Binding-site contacts:
Ligand atom N6 contacts residue PRO414 of chain 1.M at 3.7 Å.
Ligand atom C3' contacts residue HIS413 of chain 1.M at 3.6 Å.
Ligand atom N1 contacts residue VAL203 of chain 1.M at 4.0 Å.
Ligand atom C8 contacts residue PRO204 of chain 1.M at 4.1 Å (hydrophobic).
Ligand atom C1' contacts residue DC1 of chain 1.GC at 3.9 Å.
Ligand atom C4' contacts residue DC1 of chain 1.GC at 4.1 Å.
Ligand atom N6 contacts residue PRO416 of chain 1.M at 3.9 Å.
Ligand atom C5' contacts residue ASP409 of chain 1.C at 4.0 Å.
Ligand atom O3' contacts residue HIS413 of chain 1.M at 4.1 Å.
Ligand atom N7 contacts residue HIS413 of chain 1.M at 4.0 Å.
Ligand atom N3 contacts residue PRO414 of chain 1.M at 3.9 Å.
Ligand atom N7 contacts residue PRO204 of chain 1.M at 4.0 Å.
Ligand atom N7 contacts residue SER415 of chain 1.M at 3.8 Å.
Ligand atom C2 contacts residue PRO414 of chain 1.M at 4.1 Å (hydrophobic).
Ligand atom C2 contacts residue GLY422 of chain 1.M at 3.5 Å.
Ligand atom O5' contacts residue ASP409 of chain 1.C at 3.6 Å.
Ligand atom C6 contacts residue GLY422 of chain 1.M at 3.8 Å.
Ligand atom C5' contacts residue HIS413 of chain 1.M at 3.7 Å.
Ligand atom N1 contacts residue GLY422 of chain 1.M at 3.0 Å (h-bond).
Ligand atom OP1 contacts residue ASN411 of chain 1.C at 3.6 Å.
Ligand atom C6 contacts residue SER415 of chain 1.M at 4.0 Å.
Ligand atom C5 contacts residue PRO414 of chain 1.M at 4.1 Å (hydrophobic).
Ligand atom C4 contacts residue PRO204 of chain 1.M at 4.0 Å (hydrophobic).
Ligand atom P contacts residue DC1 of chain 1.GC at 1.6 Å.
Ligand atom C5' contacts residue DC1 of chain 1.GC at 3.9 Å.
Ligand atom C2 contacts residue ILE405 of chain 1.M at 4.1 Å (hydrophobic).
Ligand atom C8 contacts residue HIS413 of chain 1.M at 3.6 Å.
Ligand atom C5 contacts residue PRO204 of chain 1.M at 3.9 Å (hydrophobic).
Ligand atom N6 contacts residue GLY422 of chain 1.M at 3.1 Å (h-bond).
Ligand atom N6 contacts residue SER415 of chain 1.M at 3.4 Å.
Ligand atom OP1 contacts residue DC1 of chain 1.GC at 2.5 Å (h-bond).
Ligand atom C6 contacts residue PRO414 of chain 1.M at 3.5 Å (hydrophobic).
Ligand atom O5' contacts residue DC1 of chain 1.GC at 2.5 Å (h-bond).
Ligand atom C2' contacts residue PRO414 of chain 1.M at 3.5 Å (hydrophobic).
Ligand atom OP2 contacts residue DC1 of chain 1.GC at 2.5 Å (h-bond).
Ligand atom N6 contacts residue GLY420 of chain 1.M at 4.2 Å.
Ligand atom O4' contacts residue DC1 of chain 1.GC at 3.3 Å.
Ligand atom N6 contacts residue PHE421 of chain 1.M at 4.1 Å.
Ligand atom N9 contacts residue PRO204 of chain 1.M at 4.2 Å.
Ligand atom N1 contacts residue PRO414 of chain 1.M at 3.5 Å (h-bond).

Sequence of chain 1.M:
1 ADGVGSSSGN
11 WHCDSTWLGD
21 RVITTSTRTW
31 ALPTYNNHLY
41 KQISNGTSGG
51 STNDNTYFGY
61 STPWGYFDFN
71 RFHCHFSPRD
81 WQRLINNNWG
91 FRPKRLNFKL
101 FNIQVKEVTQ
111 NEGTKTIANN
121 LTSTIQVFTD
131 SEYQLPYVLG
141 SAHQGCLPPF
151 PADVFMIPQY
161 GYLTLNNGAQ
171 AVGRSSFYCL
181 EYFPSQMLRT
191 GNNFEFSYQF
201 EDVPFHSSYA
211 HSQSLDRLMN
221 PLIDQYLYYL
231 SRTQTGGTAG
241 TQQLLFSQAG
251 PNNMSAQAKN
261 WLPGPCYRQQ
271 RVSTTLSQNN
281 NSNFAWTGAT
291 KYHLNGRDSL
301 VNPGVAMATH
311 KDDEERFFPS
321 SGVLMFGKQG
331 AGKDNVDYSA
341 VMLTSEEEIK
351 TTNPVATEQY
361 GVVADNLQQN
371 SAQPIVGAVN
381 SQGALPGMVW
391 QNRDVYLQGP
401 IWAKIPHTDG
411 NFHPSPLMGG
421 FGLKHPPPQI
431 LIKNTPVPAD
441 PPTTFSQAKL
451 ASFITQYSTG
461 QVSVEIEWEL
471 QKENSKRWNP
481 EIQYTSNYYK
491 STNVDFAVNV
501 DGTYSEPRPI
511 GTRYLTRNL

Sequence of chain 1.C:
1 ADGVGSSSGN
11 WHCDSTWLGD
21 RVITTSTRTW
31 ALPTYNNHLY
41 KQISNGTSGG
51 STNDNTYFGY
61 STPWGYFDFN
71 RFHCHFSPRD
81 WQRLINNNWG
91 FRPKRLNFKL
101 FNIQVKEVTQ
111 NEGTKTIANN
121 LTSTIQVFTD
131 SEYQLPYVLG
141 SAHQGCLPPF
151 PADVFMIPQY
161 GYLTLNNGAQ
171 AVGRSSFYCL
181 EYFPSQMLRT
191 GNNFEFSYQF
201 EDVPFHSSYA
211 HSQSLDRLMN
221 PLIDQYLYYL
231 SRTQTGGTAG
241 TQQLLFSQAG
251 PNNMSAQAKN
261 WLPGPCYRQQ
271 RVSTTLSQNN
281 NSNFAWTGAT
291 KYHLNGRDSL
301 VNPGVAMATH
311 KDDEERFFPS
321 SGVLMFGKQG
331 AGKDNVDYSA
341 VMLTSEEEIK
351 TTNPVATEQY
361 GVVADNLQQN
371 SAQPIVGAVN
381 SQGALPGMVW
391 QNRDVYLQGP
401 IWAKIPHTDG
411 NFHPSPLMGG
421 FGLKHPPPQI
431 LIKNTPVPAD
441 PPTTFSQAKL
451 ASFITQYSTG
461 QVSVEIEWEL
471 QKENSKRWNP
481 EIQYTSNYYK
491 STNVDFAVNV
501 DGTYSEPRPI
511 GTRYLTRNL

A protein and the small-molecule ligand that binds it are described below.
Small molecule (SMILES): Nc1ncnc2c1ncn2[C@H]1C[C@H](O)[C@@H](COP(=O)(O)O)O1